Sequence of chain 1.B:
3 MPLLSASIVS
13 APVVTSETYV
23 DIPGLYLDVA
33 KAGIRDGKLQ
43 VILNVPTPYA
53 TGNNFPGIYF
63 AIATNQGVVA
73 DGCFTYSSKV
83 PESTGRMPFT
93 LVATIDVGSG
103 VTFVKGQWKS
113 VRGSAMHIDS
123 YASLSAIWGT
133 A

Binding-site contacts:
Ligand atom C2 contacts residue THR77 of chain 1.C at 4.1 Å.
Ligand atom C5 contacts residue THR86 of chain 1.B at 4.1 Å.
Ligand atom C4 contacts residue ARG88 of chain 1.B at 4.0 Å.
Ligand atom C5 contacts residue ARG88 of chain 1.B at 4.0 Å.
Ligand atom C2 contacts residue ARG114 of chain 1.C at 3.9 Å.
Ligand atom O2 contacts residue ARG114 of chain 1.C at 3.5 Å (salt-bridge).
Ligand atom O3 contacts residue GLY87 of chain 1.B at 4.0 Å.
Ligand atom C1 contacts residue QT51 of chain 1.I at 4.0 Å.
Ligand atom C3 contacts residue THR77 of chain 1.C at 3.7 Å.
Ligand atom C3 contacts residue ARG114 of chain 1.C at 4.1 Å.
Ligand atom C1 contacts residue GLU84 of chain 1.B at 3.7 Å.
Ligand atom O3 contacts residue QT51 of chain 1.I at 3.2 Å.
Ligand atom C3 contacts residue ARG114 of chain 1.C at 3.6 Å.
Ligand atom C4 contacts residue SER85 of chain 1.B at 3.9 Å.
Ligand atom O5 contacts residue GLU84 of chain 1.B at 3.6 Å (salt-bridge).
Ligand atom C8 contacts residue PHE57 of chain 1.C at 3.5 Å (hydrophobic).
Ligand atom C4 contacts residue THR86 of chain 1.B at 3.3 Å.
Ligand atom C6 contacts residue TYR51 of chain 1.B at 3.9 Å (hydrophobic).
Ligand atom O4 contacts residue GLU84 of chain 1.B at 3.8 Å.
Ligand atom C8 contacts residue SER85 of chain 1.B at 3.5 Å.
Ligand atom O4 contacts residue THR77 of chain 1.C at 3.8 Å.
Ligand atom O4 contacts residue GLY87 of chain 1.B at 3.7 Å.
Ligand atom C6 contacts residue ARG88 of chain 1.B at 4.1 Å.
Ligand atom C1 contacts residue ARG88 of chain 1.B at 3.7 Å.
Ligand atom C6 contacts residue THR86 of chain 1.B at 3.7 Å.
Ligand atom C2 contacts residue GLU84 of chain 1.B at 3.6 Å.
Ligand atom O7 contacts residue SER85 of chain 1.B at 2.7 Å (h-bond).
Ligand atom O2 contacts residue THR77 of chain 1.C at 3.6 Å.
Ligand atom O5 contacts residue ARG88 of chain 1.B at 3.0 Å (salt-bridge).
Ligand atom O4 contacts residue THR86 of chain 1.B at 2.7 Å (h-bond).
Ligand atom O2 contacts residue VAL113 of chain 1.C at 4.1 Å.
Ligand atom C8 contacts residue ARG114 of chain 1.C at 4.1 Å.
Ligand atom O2 contacts residue ARG114 of chain 1.C at 3.1 Å (salt-bridge).
Ligand atom O3 contacts residue THR77 of chain 1.C at 2.5 Å (h-bond).
Ligand atom O4 contacts residue ARG88 of chain 1.B at 2.9 Å (salt-bridge).
Ligand atom O4 contacts residue QT51 of chain 1.I at 3.9 Å.
Ligand atom C7 contacts residue SER85 of chain 1.B at 3.5 Å.
Ligand atom O3 contacts residue ARG114 of chain 1.C at 3.2 Å (salt-bridge).
Ligand atom O2 contacts residue PHE57 of chain 1.C at 3.6 Å.
Ligand atom C2 contacts residue ARG88 of chain 1.B at 3.9 Å.

This small molecule binds to this protein.
Small molecule (SMILES): CC(=O)N[C@H]1[C@H](O[C@@H]2[C@@H](O)[C@@H](O)O[C@H](CO)[C@@H]2O)O[C@H](CO)[C@H](O)[C@@H]1O[C@@H]1O[C@H](CO)[C@H](O)[C@H](O)[C@H]1O[C@@H]1O[C@@H](C)[C@@H](O)[C@@H](O)[C@@H]1O

Sequence of chain 1.C:
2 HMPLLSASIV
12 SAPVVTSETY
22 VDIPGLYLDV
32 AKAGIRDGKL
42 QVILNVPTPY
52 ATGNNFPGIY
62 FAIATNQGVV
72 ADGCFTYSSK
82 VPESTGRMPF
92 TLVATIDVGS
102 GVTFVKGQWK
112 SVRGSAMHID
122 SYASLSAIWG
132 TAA